This protein binds this small molecule.
Small molecule (SMILES): CC(=O)N[C@@H]1[C@@H](O)[C@H](O)[C@@H](CO)O[C@H]1O

Sequence of chain 1.C:
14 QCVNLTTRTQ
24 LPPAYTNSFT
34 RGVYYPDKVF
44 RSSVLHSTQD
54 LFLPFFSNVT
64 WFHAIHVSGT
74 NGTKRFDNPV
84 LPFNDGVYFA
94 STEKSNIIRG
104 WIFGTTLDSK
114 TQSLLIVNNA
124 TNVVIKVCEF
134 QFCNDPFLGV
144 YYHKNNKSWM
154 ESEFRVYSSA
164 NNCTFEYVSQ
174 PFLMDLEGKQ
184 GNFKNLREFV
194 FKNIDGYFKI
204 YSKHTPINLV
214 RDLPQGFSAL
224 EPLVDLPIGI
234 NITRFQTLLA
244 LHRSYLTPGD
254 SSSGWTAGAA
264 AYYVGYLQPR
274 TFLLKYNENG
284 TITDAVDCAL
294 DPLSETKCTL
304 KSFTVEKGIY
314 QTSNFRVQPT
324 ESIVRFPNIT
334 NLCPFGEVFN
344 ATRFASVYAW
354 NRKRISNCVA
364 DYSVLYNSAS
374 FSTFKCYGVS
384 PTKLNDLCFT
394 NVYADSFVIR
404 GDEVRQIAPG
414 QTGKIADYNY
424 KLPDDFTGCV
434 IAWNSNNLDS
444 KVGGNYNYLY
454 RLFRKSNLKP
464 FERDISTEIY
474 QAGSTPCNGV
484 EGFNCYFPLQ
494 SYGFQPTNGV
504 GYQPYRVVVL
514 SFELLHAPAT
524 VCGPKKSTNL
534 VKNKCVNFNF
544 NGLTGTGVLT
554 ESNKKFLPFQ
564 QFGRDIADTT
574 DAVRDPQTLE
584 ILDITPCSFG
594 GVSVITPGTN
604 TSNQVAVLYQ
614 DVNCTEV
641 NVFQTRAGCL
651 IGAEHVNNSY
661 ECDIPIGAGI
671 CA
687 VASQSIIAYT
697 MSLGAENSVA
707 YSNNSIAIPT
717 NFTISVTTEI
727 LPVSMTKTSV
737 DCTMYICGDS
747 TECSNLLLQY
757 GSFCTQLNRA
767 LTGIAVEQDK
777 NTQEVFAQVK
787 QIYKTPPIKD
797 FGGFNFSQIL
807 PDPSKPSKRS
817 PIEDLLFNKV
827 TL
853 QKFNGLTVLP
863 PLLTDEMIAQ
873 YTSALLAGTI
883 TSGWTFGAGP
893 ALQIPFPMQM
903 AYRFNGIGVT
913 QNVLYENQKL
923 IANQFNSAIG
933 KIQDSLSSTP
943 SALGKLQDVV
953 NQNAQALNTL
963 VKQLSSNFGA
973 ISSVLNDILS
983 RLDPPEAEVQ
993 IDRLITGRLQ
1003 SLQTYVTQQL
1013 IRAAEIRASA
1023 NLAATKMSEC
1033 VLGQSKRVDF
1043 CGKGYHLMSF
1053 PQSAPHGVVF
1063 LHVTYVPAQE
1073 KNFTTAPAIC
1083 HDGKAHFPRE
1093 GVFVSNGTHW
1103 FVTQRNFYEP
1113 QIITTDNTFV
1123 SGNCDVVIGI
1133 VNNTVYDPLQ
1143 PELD

Binding-site contacts:
Ligand atom C2 contacts residue ASN61 of chain 1.C at 2.6 Å.
Ligand atom O7 contacts residue SER60 of chain 1.C at 3.8 Å.
Ligand atom C8 contacts residue ASN30 of chain 1.C at 4.5 Å.
Ligand atom O3 contacts residue ASN61 of chain 1.C at 4.4 Å.
Ligand atom O4 contacts residue ASN61 of chain 1.C at 4.5 Å.
Ligand atom C7 contacts residue ASN61 of chain 1.C at 4.1 Å.
Ligand atom N2 contacts residue ASN61 of chain 1.C at 3.7 Å.
Ligand atom O7 contacts residue PHE59 of chain 1.C at 4.5 Å.
Ligand atom C5 contacts residue ASN61 of chain 1.C at 3.0 Å.
Ligand atom O5 contacts residue ASN61 of chain 1.C at 2.4 Å (h-bond).
Ligand atom O5 contacts residue TYR28 of chain 1.C at 4.1 Å.
Ligand atom O6 contacts residue TYR28 of chain 1.C at 3.2 Å.
Ligand atom C6 contacts residue TYR28 of chain 1.C at 4.1 Å (hydrophobic).
Ligand atom O7 contacts residue ASN61 of chain 1.C at 3.4 Å.
Ligand atom C6 contacts residue ASN61 of chain 1.C at 3.1 Å.
Ligand atom O6 contacts residue ASN61 of chain 1.C at 4.2 Å.
Ligand atom C1 contacts residue ASN61 of chain 1.C at 1.4 Å.
Ligand atom C4 contacts residue ASN61 of chain 1.C at 3.1 Å.
Ligand atom C3 contacts residue ASN61 of chain 1.C at 3.4 Å.